Binding-site contacts:
Ligand atom N2 contacts residue ASN32 of chain 1.A at 2.8 Å (h-bond).
Ligand atom C7 contacts residue ASN32 of chain 1.A at 3.3 Å.
Ligand atom C5 contacts residue ALA33 of chain 1.A at 4.1 Å (hydrophobic).
Ligand atom C6 contacts residue THR34 of chain 1.A at 4.2 Å.
Ligand atom O7 contacts residue ASN32 of chain 1.A at 3.5 Å (h-bond).
Ligand atom O6 contacts residue ALA33 of chain 1.A at 3.0 Å (h-bond).
Ligand atom C5 contacts residue ASN32 of chain 1.A at 3.7 Å.
Ligand atom C8 contacts residue ASN32 of chain 1.A at 4.4 Å.
Ligand atom O5 contacts residue ASN32 of chain 1.A at 2.4 Å (h-bond).
Ligand atom C4 contacts residue ASN32 of chain 1.A at 4.2 Å.
Ligand atom C6 contacts residue ALA33 of chain 1.A at 3.5 Å (hydrophobic).
Ligand atom C8 contacts residue ARG108 of chain 1.C at 4.0 Å.
Ligand atom O6 contacts residue THR34 of chain 1.A at 3.9 Å.
Ligand atom O5 contacts residue ALA33 of chain 1.A at 3.6 Å.
Ligand atom C1 contacts residue ASN32 of chain 1.A at 1.4 Å.
Ligand atom O7 contacts residue PHE109 of chain 1.C at 4.0 Å.
Ligand atom C7 contacts residue PHE109 of chain 1.C at 4.5 Å (hydrophobic).
Ligand atom O7 contacts residue ARG108 of chain 1.C at 4.4 Å.
Ligand atom C2 contacts residue ASN32 of chain 1.A at 2.4 Å.
Ligand atom C3 contacts residue ASN32 of chain 1.A at 3.8 Å.
Ligand atom C8 contacts residue PHE109 of chain 1.C at 4.3 Å (hydrophobic).

This small molecule binds to this protein.
Small molecule (SMILES): CC(=O)N[C@H]1[C@H](O[C@H]2[C@H](O)[C@@H](NC(C)=O)CO[C@@H]2CO)O[C@H](CO)[C@@H](O)[C@@H]1O

Sequence of chain 1.A:
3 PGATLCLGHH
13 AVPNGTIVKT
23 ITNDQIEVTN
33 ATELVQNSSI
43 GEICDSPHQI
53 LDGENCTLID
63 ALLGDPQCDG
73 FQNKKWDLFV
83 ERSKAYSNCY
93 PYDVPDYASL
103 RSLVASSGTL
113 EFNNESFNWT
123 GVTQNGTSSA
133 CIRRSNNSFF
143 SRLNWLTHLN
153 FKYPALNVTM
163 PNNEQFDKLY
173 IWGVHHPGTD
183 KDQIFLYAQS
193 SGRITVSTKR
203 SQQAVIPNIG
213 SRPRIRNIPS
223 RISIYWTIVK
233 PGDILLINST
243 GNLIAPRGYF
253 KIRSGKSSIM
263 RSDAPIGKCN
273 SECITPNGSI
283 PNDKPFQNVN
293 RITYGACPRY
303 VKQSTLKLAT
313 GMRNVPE

Sequence of chain 1.C:
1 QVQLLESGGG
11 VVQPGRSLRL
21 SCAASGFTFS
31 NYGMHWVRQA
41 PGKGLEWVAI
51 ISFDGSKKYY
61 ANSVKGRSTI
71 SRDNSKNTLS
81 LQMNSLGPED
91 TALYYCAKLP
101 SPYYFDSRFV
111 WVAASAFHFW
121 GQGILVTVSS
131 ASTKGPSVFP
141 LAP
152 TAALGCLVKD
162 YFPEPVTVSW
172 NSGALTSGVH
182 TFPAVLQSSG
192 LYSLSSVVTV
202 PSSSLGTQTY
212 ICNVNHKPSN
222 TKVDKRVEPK